Sequence of chain 1.D:
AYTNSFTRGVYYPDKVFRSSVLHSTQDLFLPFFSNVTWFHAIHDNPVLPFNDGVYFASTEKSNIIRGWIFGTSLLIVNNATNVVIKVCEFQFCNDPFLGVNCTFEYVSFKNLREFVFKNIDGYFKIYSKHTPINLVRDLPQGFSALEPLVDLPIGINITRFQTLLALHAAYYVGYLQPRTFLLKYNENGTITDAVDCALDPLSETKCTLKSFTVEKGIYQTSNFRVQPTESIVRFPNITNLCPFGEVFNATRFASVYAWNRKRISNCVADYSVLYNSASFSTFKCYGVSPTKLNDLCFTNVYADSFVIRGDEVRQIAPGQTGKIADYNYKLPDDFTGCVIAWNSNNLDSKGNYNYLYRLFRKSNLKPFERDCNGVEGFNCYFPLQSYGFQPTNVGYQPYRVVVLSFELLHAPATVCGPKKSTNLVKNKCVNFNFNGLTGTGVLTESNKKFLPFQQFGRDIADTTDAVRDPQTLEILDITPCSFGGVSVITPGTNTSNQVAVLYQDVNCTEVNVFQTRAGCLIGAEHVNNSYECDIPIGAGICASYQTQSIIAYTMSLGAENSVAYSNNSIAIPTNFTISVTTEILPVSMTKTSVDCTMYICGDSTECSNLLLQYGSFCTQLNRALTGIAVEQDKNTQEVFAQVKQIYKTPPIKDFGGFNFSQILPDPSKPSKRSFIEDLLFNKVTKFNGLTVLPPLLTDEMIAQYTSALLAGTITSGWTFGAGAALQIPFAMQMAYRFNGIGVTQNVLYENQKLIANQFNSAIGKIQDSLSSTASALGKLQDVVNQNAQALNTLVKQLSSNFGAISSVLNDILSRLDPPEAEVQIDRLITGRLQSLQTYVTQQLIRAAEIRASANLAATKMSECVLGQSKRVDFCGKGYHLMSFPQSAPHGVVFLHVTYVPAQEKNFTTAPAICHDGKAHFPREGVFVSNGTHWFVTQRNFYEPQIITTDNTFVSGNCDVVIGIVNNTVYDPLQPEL

The small molecule below binds the protein below.
Small molecule (SMILES): CC(=O)N[C@@H]1[C@@H](O)[C@H](O)[C@@H](CO)O[C@H]1O

Binding-site contacts:
Ligand atom C8 contacts residue ASN299 of chain 1.D at 3.4 Å.
Ligand atom C8 contacts residue GLU300 of chain 1.D at 2.9 Å.
Ligand atom N2 contacts residue ASN301 of chain 1.D at 2.9 Å (h-bond).
Ligand atom C2 contacts residue ASN301 of chain 1.D at 2.5 Å.
Ligand atom C1 contacts residue ASN301 of chain 1.D at 1.5 Å.
Ligand atom C7 contacts residue GLU300 of chain 1.D at 4.4 Å.
Ligand atom C4 contacts residue ASN301 of chain 1.D at 4.3 Å.
Ligand atom C7 contacts residue ASN301 of chain 1.D at 3.6 Å.
Ligand atom C3 contacts residue ASN301 of chain 1.D at 3.9 Å.
Ligand atom C5 contacts residue ASN301 of chain 1.D at 3.8 Å.
Ligand atom O7 contacts residue ASN299 of chain 1.D at 3.5 Å (h-bond).
Ligand atom O5 contacts residue ASN301 of chain 1.D at 2.4 Å (h-bond).
Ligand atom C7 contacts residue ASN299 of chain 1.D at 3.8 Å.
Ligand atom C8 contacts residue ASN301 of chain 1.D at 4.0 Å.
Ligand atom O7 contacts residue ASN301 of chain 1.D at 3.9 Å.